Binding-site contacts:
Ligand atom C1 contacts residue TYR63 of chain 3.A at 4.0 Å (hydrophobic).
Ligand atom C6 contacts residue NAG1 of chain 3.C at 4.0 Å.
Ligand atom O5 contacts residue NAG1 of chain 3.C at 2.5 Å (h-bond).
Ligand atom O5 contacts residue TYR63 of chain 3.A at 3.8 Å.
Ligand atom C1 contacts residue NAG2 of chain 3.C at 4.3 Å.
Ligand atom O2 contacts residue NAG1 of chain 3.C at 2.6 Å (h-bond).
Ligand atom C3 contacts residue NAG1 of chain 3.C at 2.8 Å.
Ligand atom C5 contacts residue NAG1 of chain 3.C at 2.9 Å.
Ligand atom O4 contacts residue NAG1 of chain 3.C at 4.4 Å.
Ligand atom C4 contacts residue NAG2 of chain 3.C at 3.8 Å.
Ligand atom O3 contacts residue NAG1 of chain 3.C at 4.1 Å.
Ligand atom C2 contacts residue NAG1 of chain 3.C at 2.3 Å.
Ligand atom C1 contacts residue NAG1 of chain 3.C at 1.6 Å.
Ligand atom O3 contacts residue NAG2 of chain 3.C at 4.2 Å.
Ligand atom C5 contacts residue NAG2 of chain 3.C at 3.4 Å.
Ligand atom C6 contacts residue NAG2 of chain 3.C at 3.9 Å.
Ligand atom C4 contacts residue NAG1 of chain 3.C at 3.4 Å.
Ligand atom O5 contacts residue NAG2 of chain 3.C at 4.3 Å.
Ligand atom C3 contacts residue NAG2 of chain 3.C at 3.8 Å.

Sequence of chain 3.A:
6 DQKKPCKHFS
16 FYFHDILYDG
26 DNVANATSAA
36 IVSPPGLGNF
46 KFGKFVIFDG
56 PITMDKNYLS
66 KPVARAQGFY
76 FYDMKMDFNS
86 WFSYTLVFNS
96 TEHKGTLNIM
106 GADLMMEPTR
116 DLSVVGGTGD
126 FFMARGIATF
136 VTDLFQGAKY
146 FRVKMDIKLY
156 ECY

The protein below binds the small molecule below.
Small molecule (SMILES): C[C@@H]1O[C@@H](O)[C@@H](O)[C@H](O)[C@@H]1O